Binding-site contacts:
Ligand atom C2 contacts residue ASN19 of chain 1.Z at 3.4 Å.
Ligand atom N2 contacts residue ASN19 of chain 1.Z at 4.0 Å.
Ligand atom C3 contacts residue ASN19 of chain 1.Z at 4.4 Å.
Ligand atom O5 contacts residue ASN19 of chain 1.Z at 2.2 Å (h-bond).
Ligand atom C6 contacts residue ASN19 of chain 1.Z at 4.1 Å.
Ligand atom C1 contacts residue ASN19 of chain 1.Z at 1.9 Å.
Ligand atom O6 contacts residue ASN19 of chain 1.Z at 4.5 Å.
Ligand atom C5 contacts residue ASN19 of chain 1.Z at 3.4 Å.
Ligand atom O7 contacts residue ASN19 of chain 1.Z at 4.5 Å.

This small molecule binds to this protein.
Small molecule (SMILES): CC(=O)N[C@H]1[C@H](O[C@H]2[C@H](O)[C@@H](NC(C)=O)CO[C@@H]2CO)O[C@H](CO)[C@@H](O)[C@@H]1O

Sequence of chain 1.Z:
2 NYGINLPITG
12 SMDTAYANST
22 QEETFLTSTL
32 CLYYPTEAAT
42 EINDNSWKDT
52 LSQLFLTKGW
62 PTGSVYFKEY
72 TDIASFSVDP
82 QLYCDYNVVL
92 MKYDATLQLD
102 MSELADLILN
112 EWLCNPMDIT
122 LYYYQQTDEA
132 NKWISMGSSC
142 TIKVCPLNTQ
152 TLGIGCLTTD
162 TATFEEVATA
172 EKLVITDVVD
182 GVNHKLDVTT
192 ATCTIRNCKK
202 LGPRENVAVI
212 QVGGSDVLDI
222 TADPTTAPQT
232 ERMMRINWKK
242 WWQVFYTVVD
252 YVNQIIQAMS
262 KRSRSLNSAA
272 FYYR